Binding-site contacts:
Ligand atom C2 contacts residue U3 of chain 28.C at 3.0 Å.
Ligand atom N1 contacts residue U1 of chain 28.C at 2.8 Å (h-bond).
Ligand atom N6 contacts residue U3 of chain 28.C at 3.0 Å (h-bond).
Ligand atom N3 contacts residue U2 of chain 28.C at 3.7 Å.
Ligand atom N3 contacts residue U3 of chain 28.C at 4.2 Å.
Ligand atom C4 contacts residue U2 of chain 28.C at 4.3 Å.
Ligand atom C2 contacts residue U1 of chain 28.C at 3.5 Å.
Ligand atom C6 contacts residue U2 of chain 28.C at 4.1 Å.
Ligand atom C6 contacts residue U1 of chain 28.C at 3.6 Å.
Ligand atom N1 contacts residue U3 of chain 28.C at 2.7 Å (h-bond).
Ligand atom C2 contacts residue U2 of chain 28.C at 3.2 Å.
Ligand atom N6 contacts residue U1 of chain 28.C at 2.8 Å (h-bond).
Ligand atom C6 contacts residue U3 of chain 28.C at 3.3 Å.
Ligand atom N1 contacts residue U2 of chain 28.C at 3.5 Å (h-bond).
Ligand atom N6 contacts residue U2 of chain 28.C at 4.2 Å.

A protein and the small-molecule ligand that binds it are described below.
Small molecule (SMILES): Nc1ncnc2c1ncn2[C@@H]1O[C@H](CO[P](=O)(O)O[C@H]2[C@@H](O)[C@H](n3cnc4c(N)ncnc43)O[C@@H]2CO[P](=O)(O)O[C@H]2[C@@H](O)[C@H](n3cnc4c(N)ncnc43)O[C@@H]2COP(=O)(O)O)[C@@H](O)[C@H]1O